Sequence of chain 1.A:
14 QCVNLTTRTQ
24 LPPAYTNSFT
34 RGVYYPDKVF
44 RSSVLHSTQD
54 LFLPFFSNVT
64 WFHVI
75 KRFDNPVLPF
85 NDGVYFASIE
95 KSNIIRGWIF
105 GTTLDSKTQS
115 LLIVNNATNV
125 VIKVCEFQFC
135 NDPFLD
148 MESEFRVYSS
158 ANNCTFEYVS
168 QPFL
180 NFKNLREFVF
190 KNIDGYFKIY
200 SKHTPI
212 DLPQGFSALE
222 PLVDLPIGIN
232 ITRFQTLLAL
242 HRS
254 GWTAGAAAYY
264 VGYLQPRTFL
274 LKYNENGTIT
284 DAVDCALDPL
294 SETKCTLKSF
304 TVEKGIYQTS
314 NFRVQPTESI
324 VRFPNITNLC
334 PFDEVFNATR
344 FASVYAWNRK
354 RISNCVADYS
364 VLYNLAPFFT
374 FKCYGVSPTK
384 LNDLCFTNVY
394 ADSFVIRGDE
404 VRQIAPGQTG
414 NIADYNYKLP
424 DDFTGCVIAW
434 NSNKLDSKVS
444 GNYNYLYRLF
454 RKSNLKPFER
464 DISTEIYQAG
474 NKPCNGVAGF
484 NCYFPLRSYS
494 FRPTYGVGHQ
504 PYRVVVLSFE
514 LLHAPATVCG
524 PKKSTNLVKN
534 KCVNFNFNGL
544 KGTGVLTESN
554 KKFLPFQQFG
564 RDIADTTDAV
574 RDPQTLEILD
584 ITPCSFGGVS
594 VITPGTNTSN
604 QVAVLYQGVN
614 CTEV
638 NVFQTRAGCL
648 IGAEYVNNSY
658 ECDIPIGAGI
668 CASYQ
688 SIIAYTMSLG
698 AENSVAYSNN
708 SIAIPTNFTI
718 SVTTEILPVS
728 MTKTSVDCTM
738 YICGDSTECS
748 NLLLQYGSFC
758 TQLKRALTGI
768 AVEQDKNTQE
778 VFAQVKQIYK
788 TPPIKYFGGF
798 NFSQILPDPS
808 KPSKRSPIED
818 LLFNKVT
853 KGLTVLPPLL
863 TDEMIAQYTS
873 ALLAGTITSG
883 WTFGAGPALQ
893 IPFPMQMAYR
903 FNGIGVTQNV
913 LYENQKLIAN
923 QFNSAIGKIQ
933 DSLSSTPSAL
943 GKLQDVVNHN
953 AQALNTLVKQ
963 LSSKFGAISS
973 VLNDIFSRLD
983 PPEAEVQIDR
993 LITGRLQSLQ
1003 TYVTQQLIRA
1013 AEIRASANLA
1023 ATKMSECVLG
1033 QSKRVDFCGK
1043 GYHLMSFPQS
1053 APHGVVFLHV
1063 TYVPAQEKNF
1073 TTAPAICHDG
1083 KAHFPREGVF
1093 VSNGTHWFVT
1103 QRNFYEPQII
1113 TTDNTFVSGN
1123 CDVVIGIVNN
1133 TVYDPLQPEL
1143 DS

Binding-site contacts:
Ligand atom O7 contacts residue ASN61 of chain 1.A at 3.4 Å (h-bond).
Ligand atom C1 contacts residue ASN61 of chain 1.A at 1.4 Å.
Ligand atom C7 contacts residue ASN61 of chain 1.A at 3.4 Å.
Ligand atom C1 contacts residue TYR28 of chain 1.A at 3.7 Å (hydrophobic).
Ligand atom N2 contacts residue ASN61 of chain 1.A at 2.9 Å (h-bond).
Ligand atom C8 contacts residue ASN61 of chain 1.A at 3.8 Å.
Ligand atom C5 contacts residue TYR28 of chain 1.A at 3.6 Å (hydrophobic).
Ligand atom C2 contacts residue ASN61 of chain 1.A at 2.5 Å.
Ligand atom C6 contacts residue TYR28 of chain 1.A at 3.7 Å (hydrophobic).
Ligand atom C3 contacts residue ASN61 of chain 1.A at 3.8 Å.
Ligand atom C5 contacts residue ASN61 of chain 1.A at 3.7 Å.
Ligand atom O6 contacts residue TYR28 of chain 1.A at 3.2 Å.
Ligand atom O5 contacts residue ASN61 of chain 1.A at 2.4 Å (h-bond).
Ligand atom C4 contacts residue ASN61 of chain 1.A at 4.2 Å.
Ligand atom O5 contacts residue TYR28 of chain 1.A at 3.7 Å.

The small molecule below binds the protein below.
Small molecule (SMILES): CC(=O)N[C@@H]1[C@@H](O)[C@H](O)[C@@H](CO)O[C@H]1O